Sequence of chain 1.B:
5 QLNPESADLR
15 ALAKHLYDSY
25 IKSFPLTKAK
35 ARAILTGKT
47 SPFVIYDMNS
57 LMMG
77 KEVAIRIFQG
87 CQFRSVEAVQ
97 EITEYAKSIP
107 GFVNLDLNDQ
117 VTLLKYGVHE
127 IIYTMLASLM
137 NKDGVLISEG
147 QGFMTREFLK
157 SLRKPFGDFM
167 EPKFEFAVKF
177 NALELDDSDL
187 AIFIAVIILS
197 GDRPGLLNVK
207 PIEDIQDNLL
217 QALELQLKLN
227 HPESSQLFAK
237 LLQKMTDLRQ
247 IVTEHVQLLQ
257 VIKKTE

The small molecule below binds the protein below.
Small molecule (SMILES): Cc1cc(N2CCOCC2)cnc1NC(=O)c1cc(C(=O)NCc2ccc(F)c(F)c2)c(F)cc1Cl

Binding-site contacts:
Ligand atom C7 contacts residue SER91 of chain 1.B at 3.6 Å.
Ligand atom C11 contacts residue SER91 of chain 1.B at 3.4 Å.
Ligand atom F3 contacts residue LEU255 of chain 1.B at 3.5 Å.
Ligand atom F1 contacts residue SER91 of chain 1.B at 3.3 Å.
Ligand atom C15 contacts residue ARG90 of chain 1.B at 3.7 Å.
Ligand atom F1 contacts residue VAL95 of chain 1.B at 3.2 Å.
Ligand atom C13 contacts residue TYR129 of chain 1.B at 3.5 Å (hydrophobic).
Ligand atom C10 contacts residue GLN88 of chain 1.B at 3.6 Å.
Ligand atom C4 contacts residue LEU255 of chain 1.B at 3.7 Å (hydrophobic).
Ligand atom F2 contacts residue ILE11 of chain 1.D at 3.2 Å.
Ligand atom F2 contacts residue LEU8 of chain 1.D at 3.4 Å.
Ligand atom F3 contacts residue PHE84 of chain 1.B at 3.1 Å.
Ligand atom C5 contacts residue GLN88 of chain 1.B at 3.1 Å.
Ligand atom C8 contacts residue LEU8 of chain 1.D at 3.6 Å (hydrophobic).
Ligand atom C6 contacts residue SER91 of chain 1.B at 3.2 Å.
Ligand atom O1 contacts residue HIS251 of chain 1.B at 3.0 Å (h-bond).
Ligand atom C19 contacts residue GLN88 of chain 1.B at 3.7 Å.
Ligand atom C20 contacts residue CYS87 of chain 1.B at 2.7 Å (hydrophobic).
Ligand atom C20 contacts residue GLN88 of chain 1.B at 3.5 Å.
Ligand atom C25 contacts residue ARG90 of chain 1.B at 3.4 Å.
Ligand atom C4 contacts residue GLN88 of chain 1.B at 3.4 Å.
Ligand atom C19 contacts residue CYS87 of chain 1.B at 1.7 Å (hydrophobic).
Ligand atom C12 contacts residue CYS87 of chain 1.B at 2.7 Å (hydrophobic).
Ligand atom C13 contacts residue CYS87 of chain 1.B at 3.1 Å (hydrophobic).
Ligand atom O1 contacts residue HIS125 of chain 1.B at 2.8 Å (h-bond).
Ligand atom F3 contacts residue GLN88 of chain 1.B at 2.8 Å.
Ligand atom C23 contacts residue MET131 of chain 1.B at 3.5 Å (hydrophobic).
Ligand atom N3 contacts residue SER91 of chain 1.B at 3.4 Å.
Ligand atom N3 contacts residue ARG90 of chain 1.B at 3.7 Å.
Ligand atom O2 contacts residue TYR129 of chain 1.B at 2.7 Å (h-bond).
Ligand atom N2 contacts residue CYS87 of chain 1.B at 3.0 Å (h-bond).
Ligand atom C6 contacts residue GLN88 of chain 1.B at 3.3 Å.
Ligand atom N1 contacts residue GLN88 of chain 1.B at 2.9 Å (h-bond).
Ligand atom O1 contacts residue LEU255 of chain 1.B at 3.7 Å.
Ligand atom C15 contacts residue ILE128 of chain 1.B at 3.7 Å (hydrophobic).
Ligand atom C23 contacts residue LEU132 of chain 1.B at 3.5 Å (hydrophobic).
Ligand atom F1 contacts residue VAL92 of chain 1.B at 3.5 Å.
Ligand atom C24 contacts residue MET131 of chain 1.B at 3.3 Å (hydrophobic).
Ligand atom C20 contacts residue PHE165 of chain 1.B at 3.7 Å (hydrophobic).
Ligand atom C11 contacts residue TYR129 of chain 1.B at 3.5 Å (hydrophobic).

Sequence of chain 1.D:
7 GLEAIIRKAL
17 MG